Binding-site contacts:
Ligand atom N2 contacts residue ASN1061 of chain 1.A at 2.9 Å (h-bond).
Ligand atom C5 contacts residue ALA693 of chain 1.A at 3.7 Å (hydrophobic).
Ligand atom O7 contacts residue ASN1061 of chain 1.A at 4.0 Å.
Ligand atom C4 contacts residue ASN1061 of chain 1.A at 4.2 Å.
Ligand atom C8 contacts residue LYS1060 of chain 1.A at 3.7 Å.
Ligand atom C5 contacts residue ASN1061 of chain 1.A at 3.7 Å.
Ligand atom O5 contacts residue ASN1061 of chain 1.A at 2.4 Å (h-bond).
Ligand atom C2 contacts residue ASN1061 of chain 1.A at 2.5 Å.
Ligand atom C3 contacts residue ASN1061 of chain 1.A at 3.8 Å.
Ligand atom C8 contacts residue GLU1059 of chain 1.A at 3.2 Å.
Ligand atom C7 contacts residue ASN1061 of chain 1.A at 3.7 Å.
Ligand atom C8 contacts residue ASN1061 of chain 1.A at 4.1 Å.
Ligand atom C6 contacts residue ALA693 of chain 1.A at 3.9 Å (hydrophobic).
Ligand atom O5 contacts residue ALA693 of chain 1.A at 4.4 Å.
Ligand atom C1 contacts residue ASN1061 of chain 1.A at 1.4 Å.
Ligand atom O6 contacts residue ALA693 of chain 1.A at 3.9 Å.

Sequence of chain 1.A:
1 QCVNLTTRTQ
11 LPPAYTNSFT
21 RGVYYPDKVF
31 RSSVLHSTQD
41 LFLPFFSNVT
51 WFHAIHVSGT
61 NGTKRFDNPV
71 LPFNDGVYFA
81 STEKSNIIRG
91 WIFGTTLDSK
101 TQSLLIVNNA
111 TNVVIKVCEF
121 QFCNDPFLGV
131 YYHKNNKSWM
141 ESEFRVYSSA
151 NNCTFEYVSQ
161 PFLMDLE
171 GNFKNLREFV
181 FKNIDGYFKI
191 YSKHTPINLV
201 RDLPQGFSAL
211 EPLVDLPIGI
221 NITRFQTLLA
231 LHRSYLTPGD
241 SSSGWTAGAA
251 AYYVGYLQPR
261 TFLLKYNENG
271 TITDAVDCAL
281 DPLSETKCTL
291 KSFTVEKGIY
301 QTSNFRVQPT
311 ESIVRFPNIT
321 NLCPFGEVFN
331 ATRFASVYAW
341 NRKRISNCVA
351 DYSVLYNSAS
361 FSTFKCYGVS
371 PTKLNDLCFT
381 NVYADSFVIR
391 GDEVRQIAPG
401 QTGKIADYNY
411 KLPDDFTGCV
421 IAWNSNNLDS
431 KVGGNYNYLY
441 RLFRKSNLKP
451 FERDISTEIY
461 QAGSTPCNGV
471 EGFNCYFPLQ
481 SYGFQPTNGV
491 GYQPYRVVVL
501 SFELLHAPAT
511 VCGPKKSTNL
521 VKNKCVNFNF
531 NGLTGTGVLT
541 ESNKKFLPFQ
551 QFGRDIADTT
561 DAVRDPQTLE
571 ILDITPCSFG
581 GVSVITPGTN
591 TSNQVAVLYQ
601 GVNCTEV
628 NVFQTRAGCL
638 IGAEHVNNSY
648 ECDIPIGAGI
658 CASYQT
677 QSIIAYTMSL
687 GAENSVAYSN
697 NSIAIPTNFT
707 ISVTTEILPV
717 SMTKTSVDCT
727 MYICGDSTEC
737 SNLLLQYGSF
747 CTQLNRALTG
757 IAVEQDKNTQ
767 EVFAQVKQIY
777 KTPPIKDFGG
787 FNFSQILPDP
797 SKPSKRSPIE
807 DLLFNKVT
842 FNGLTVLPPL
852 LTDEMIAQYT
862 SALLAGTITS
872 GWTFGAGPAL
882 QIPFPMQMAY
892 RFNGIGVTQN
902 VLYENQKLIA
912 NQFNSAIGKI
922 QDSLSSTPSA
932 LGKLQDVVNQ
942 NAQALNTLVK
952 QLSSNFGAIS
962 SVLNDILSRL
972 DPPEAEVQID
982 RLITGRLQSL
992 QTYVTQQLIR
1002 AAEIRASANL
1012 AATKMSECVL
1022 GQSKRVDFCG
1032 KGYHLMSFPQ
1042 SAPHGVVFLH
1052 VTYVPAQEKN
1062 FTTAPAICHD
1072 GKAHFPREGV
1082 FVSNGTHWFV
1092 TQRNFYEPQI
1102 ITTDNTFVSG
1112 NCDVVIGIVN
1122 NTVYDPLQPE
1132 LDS

This small molecule binds to this protein.
Small molecule (SMILES): CC(=O)N[C@@H]1[C@@H](O)[C@H](O)[C@@H](CO)O[C@H]1O